Binding-site contacts:
Ligand atom C7 contacts residue ASN921 of chain 1.A at 3.0 Å.
Ligand atom O5 contacts residue ASN921 of chain 1.A at 2.4 Å (h-bond).
Ligand atom C3 contacts residue ASN921 of chain 1.A at 3.8 Å.
Ligand atom C8 contacts residue ASN921 of chain 1.A at 4.3 Å.
Ligand atom N2 contacts residue ASN921 of chain 1.A at 2.8 Å (h-bond).
Ligand atom C1 contacts residue ASN921 of chain 1.A at 1.4 Å.
Ligand atom O7 contacts residue ASN921 of chain 1.A at 2.7 Å (h-bond).
Ligand atom C2 contacts residue ASN921 of chain 1.A at 2.4 Å.
Ligand atom C4 contacts residue ASN921 of chain 1.A at 4.2 Å.
Ligand atom C5 contacts residue ASN921 of chain 1.A at 3.7 Å.

Sequence of chain 1.A:
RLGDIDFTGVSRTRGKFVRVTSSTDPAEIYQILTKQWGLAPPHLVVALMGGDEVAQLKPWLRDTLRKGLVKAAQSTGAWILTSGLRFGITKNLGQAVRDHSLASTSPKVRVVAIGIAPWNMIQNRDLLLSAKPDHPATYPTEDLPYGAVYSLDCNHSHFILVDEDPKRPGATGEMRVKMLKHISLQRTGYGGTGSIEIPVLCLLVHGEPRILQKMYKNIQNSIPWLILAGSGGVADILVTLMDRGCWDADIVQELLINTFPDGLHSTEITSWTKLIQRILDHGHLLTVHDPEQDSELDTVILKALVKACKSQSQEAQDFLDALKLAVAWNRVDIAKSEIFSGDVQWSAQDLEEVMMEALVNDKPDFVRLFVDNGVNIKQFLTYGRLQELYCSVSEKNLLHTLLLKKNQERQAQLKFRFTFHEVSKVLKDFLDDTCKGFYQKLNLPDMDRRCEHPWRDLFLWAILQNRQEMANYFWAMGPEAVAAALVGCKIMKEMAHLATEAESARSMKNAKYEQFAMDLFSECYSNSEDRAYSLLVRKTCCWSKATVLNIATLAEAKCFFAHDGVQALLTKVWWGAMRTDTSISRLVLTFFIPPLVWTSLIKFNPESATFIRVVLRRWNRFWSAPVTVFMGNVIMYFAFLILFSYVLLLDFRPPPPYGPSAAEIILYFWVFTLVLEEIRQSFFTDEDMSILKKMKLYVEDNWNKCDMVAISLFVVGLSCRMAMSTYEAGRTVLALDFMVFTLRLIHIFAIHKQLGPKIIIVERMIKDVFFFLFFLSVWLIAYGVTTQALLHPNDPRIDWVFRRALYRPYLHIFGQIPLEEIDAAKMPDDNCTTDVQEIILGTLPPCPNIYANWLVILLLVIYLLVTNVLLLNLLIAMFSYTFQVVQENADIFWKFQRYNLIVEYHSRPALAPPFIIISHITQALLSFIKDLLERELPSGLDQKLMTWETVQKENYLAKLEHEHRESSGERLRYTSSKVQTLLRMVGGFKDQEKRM

A protein and the small-molecule ligand that binds it are described below.
Small molecule (SMILES): CC(=O)N[C@@H]1[C@@H](O)[C@H](O)[C@@H](CO)O[C@H]1O